Binding-site contacts:
Ligand atom C2 contacts residue ASN154 of chain 19.A at 2.5 Å.
Ligand atom C1 contacts residue ASN154 of chain 19.A at 1.4 Å.
Ligand atom C7 contacts residue ASN154 of chain 19.A at 3.5 Å.
Ligand atom C4 contacts residue ASN154 of chain 19.A at 4.2 Å.
Ligand atom C3 contacts residue ASN154 of chain 19.A at 3.8 Å.
Ligand atom C1 contacts residue SER156 of chain 19.A at 4.3 Å.
Ligand atom N2 contacts residue ASN154 of chain 19.A at 2.9 Å (h-bond).
Ligand atom C5 contacts residue ASN154 of chain 19.A at 3.7 Å.
Ligand atom O7 contacts residue ASN154 of chain 19.A at 3.8 Å.
Ligand atom C8 contacts residue ASN154 of chain 19.A at 4.2 Å.
Ligand atom O5 contacts residue ASN154 of chain 19.A at 2.4 Å (h-bond).

Sequence of chain 19.A:
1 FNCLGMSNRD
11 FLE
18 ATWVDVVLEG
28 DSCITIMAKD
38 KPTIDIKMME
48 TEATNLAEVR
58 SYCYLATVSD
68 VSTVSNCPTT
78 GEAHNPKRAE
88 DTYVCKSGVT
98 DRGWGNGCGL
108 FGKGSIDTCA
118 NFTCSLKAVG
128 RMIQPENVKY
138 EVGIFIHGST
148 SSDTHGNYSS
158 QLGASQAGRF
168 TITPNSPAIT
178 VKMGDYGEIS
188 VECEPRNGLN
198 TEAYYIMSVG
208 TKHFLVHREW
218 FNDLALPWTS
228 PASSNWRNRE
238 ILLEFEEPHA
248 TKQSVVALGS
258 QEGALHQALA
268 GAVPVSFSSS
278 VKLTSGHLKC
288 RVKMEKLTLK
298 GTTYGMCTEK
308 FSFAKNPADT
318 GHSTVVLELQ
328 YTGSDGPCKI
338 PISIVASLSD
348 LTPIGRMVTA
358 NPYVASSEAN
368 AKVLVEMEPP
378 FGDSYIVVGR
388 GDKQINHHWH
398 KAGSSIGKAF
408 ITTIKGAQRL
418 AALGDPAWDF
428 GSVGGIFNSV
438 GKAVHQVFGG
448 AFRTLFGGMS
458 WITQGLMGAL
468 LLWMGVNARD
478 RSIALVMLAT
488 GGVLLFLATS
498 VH

This protein binds this small molecule.
Small molecule (SMILES): CC(=O)N[C@@H]1[C@@H](O)[C@H](O)[C@@H](CO)O[C@H]1O